Sequence of chain 1.A:
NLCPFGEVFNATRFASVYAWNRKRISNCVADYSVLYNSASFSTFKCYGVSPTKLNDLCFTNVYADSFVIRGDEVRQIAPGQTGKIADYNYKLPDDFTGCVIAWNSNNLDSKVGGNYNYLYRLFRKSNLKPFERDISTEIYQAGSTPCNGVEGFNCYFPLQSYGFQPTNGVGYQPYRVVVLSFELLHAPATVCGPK

Binding-site contacts:
Ligand atom C3 contacts residue ASN30 of chain 1.A at 3.8 Å.
Ligand atom O3 contacts residue VAL54 of chain 1.A at 4.0 Å.
Ligand atom C1 contacts residue ASN30 of chain 1.A at 1.4 Å.
Ligand atom C8 contacts residue PHE25 of chain 1.A at 3.7 Å (hydrophobic).
Ligand atom O7 contacts residue ASN30 of chain 1.A at 4.1 Å.
Ligand atom C8 contacts residue LEU55 of chain 1.A at 4.2 Å (hydrophobic).
Ligand atom N2 contacts residue GLY26 of chain 1.A at 4.4 Å.
Ligand atom O7 contacts residue GLY26 of chain 1.A at 3.3 Å.
Ligand atom C2 contacts residue ASN30 of chain 1.A at 2.5 Å.
Ligand atom O5 contacts residue ASN30 of chain 1.A at 2.3 Å (h-bond).
Ligand atom N2 contacts residue ASN30 of chain 1.A at 2.9 Å (h-bond).
Ligand atom C7 contacts residue GLY26 of chain 1.A at 3.6 Å.
Ligand atom C7 contacts residue PHE25 of chain 1.A at 4.5 Å (hydrophobic).
Ligand atom C7 contacts residue ASN30 of chain 1.A at 3.8 Å.
Ligand atom C8 contacts residue VAL54 of chain 1.A at 4.3 Å (hydrophobic).
Ligand atom C4 contacts residue ASN30 of chain 1.A at 4.2 Å.
Ligand atom C8 contacts residue GLY26 of chain 1.A at 3.6 Å.
Ligand atom C5 contacts residue ASN30 of chain 1.A at 3.6 Å.

The protein below binds the small molecule below.
Small molecule (SMILES): CC(=O)N[C@@H]1[C@@H](O)[C@H](O)[C@@H](CO)O[C@H]1O